Sequence of chain 2.A:
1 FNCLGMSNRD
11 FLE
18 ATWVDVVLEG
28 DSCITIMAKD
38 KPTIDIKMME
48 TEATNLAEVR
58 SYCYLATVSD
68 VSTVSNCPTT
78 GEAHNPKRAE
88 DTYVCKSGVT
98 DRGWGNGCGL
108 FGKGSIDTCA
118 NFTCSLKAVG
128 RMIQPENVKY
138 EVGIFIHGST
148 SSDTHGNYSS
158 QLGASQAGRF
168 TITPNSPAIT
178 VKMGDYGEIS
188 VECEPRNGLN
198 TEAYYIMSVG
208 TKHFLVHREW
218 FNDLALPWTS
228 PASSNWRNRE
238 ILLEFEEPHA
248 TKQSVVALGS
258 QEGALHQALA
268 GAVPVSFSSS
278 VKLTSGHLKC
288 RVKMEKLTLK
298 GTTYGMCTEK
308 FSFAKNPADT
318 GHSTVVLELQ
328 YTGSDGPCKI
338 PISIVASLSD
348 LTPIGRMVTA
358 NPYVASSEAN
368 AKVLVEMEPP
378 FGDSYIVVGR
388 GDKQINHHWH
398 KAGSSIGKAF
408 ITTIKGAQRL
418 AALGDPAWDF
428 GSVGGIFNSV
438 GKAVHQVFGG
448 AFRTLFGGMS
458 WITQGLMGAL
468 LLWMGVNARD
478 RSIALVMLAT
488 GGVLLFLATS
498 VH

This small molecule binds to this protein.
Small molecule (SMILES): CC(=O)N[C@@H]1[C@@H](O)[C@H](O)[C@@H](CO)O[C@H]1O

Binding-site contacts:
Ligand atom C2 contacts residue SER156 of chain 2.A at 4.3 Å.
Ligand atom O5 contacts residue ASN154 of chain 2.A at 2.4 Å (h-bond).
Ligand atom O5 contacts residue SER156 of chain 2.A at 3.9 Å.
Ligand atom C3 contacts residue ASN154 of chain 2.A at 3.9 Å.
Ligand atom C5 contacts residue ASN154 of chain 2.A at 3.6 Å.
Ligand atom C5 contacts residue SER156 of chain 2.A at 3.9 Å.
Ligand atom C1 contacts residue ASN154 of chain 2.A at 1.4 Å.
Ligand atom C2 contacts residue ASN154 of chain 2.A at 2.5 Å.
Ligand atom N2 contacts residue SER156 of chain 2.A at 4.2 Å.
Ligand atom C8 contacts residue ASN154 of chain 2.A at 3.9 Å.
Ligand atom C4 contacts residue ASN154 of chain 2.A at 4.2 Å.
Ligand atom N2 contacts residue ASN154 of chain 2.A at 3.0 Å (h-bond).
Ligand atom C1 contacts residue SER156 of chain 2.A at 3.3 Å.
Ligand atom O7 contacts residue ASN154 of chain 2.A at 3.6 Å.
Ligand atom C7 contacts residue ASN154 of chain 2.A at 3.4 Å.